Binding-site contacts:
Ligand atom C15 contacts residue ARG224 of chain 24.A at 3.3 Å.
Ligand atom S1 contacts residue ARG98 of chain 24.A at 4.4 Å.
Ligand atom C13 contacts residue ARG224 of chain 24.A at 4.1 Å.
Ligand atom C3 contacts residue ARG98 of chain 24.A at 3.2 Å.
Ligand atom N1 contacts residue TRP117 of chain 24.A at 4.1 Å.
Ligand atom C1 contacts residue ARG98 of chain 24.A at 3.2 Å.
Ligand atom C1 contacts residue ARG224 of chain 24.A at 3.8 Å.
Ligand atom C2 contacts residue ARG224 of chain 24.A at 3.8 Å.
Ligand atom C16 contacts residue TRP117 of chain 24.A at 3.7 Å (hydrophobic).
Ligand atom C3 contacts residue TRP117 of chain 24.A at 3.5 Å (hydrophobic).
Ligand atom C3 contacts residue ARG224 of chain 24.A at 3.5 Å.
Ligand atom N1 contacts residue ARG98 of chain 24.A at 4.3 Å.
Ligand atom O3S contacts residue THR226 of chain 24.A at 4.0 Å.
Ligand atom O1S contacts residue ARG98 of chain 24.A at 3.6 Å.
Ligand atom C15 contacts residue TRP117 of chain 24.A at 4.2 Å (hydrophobic).
Ligand atom C14 contacts residue ARG224 of chain 24.A at 4.5 Å.
Ligand atom C16 contacts residue ARG224 of chain 24.A at 4.0 Å.
Ligand atom O1S contacts residue THR226 of chain 24.A at 4.3 Å.
Ligand atom O1S contacts residue ASP228 of chain 24.A at 3.6 Å.
Ligand atom C2 contacts residue ARG98 of chain 24.A at 3.4 Å.
Ligand atom N1 contacts residue ARG224 of chain 24.A at 4.2 Å.

The protein below binds the small molecule below.
Small molecule (SMILES): CCCCCCCCCCCC[N+](C)(C)CCCS(=O)(=O)O

Sequence of chain 24.A:
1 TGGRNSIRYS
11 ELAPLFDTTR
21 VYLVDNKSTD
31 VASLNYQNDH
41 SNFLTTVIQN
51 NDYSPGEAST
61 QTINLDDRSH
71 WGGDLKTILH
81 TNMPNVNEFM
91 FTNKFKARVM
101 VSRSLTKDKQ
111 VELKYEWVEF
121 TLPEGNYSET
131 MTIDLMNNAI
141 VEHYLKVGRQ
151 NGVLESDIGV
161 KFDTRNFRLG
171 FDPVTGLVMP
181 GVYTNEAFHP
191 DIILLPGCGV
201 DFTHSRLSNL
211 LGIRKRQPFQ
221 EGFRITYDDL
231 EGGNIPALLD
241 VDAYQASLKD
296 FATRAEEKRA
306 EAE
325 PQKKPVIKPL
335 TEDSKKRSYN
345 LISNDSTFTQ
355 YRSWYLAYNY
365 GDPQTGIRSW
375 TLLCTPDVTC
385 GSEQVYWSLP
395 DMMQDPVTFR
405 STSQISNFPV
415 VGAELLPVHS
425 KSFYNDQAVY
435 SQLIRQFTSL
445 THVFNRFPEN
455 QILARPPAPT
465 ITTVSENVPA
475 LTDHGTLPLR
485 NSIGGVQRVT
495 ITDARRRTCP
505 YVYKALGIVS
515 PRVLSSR